A small-molecule ligand and the protein it binds are described below.
Small molecule (SMILES): C[C@@H](O)CCC[N+](C)(C)C

Sequence of chain 1.B:
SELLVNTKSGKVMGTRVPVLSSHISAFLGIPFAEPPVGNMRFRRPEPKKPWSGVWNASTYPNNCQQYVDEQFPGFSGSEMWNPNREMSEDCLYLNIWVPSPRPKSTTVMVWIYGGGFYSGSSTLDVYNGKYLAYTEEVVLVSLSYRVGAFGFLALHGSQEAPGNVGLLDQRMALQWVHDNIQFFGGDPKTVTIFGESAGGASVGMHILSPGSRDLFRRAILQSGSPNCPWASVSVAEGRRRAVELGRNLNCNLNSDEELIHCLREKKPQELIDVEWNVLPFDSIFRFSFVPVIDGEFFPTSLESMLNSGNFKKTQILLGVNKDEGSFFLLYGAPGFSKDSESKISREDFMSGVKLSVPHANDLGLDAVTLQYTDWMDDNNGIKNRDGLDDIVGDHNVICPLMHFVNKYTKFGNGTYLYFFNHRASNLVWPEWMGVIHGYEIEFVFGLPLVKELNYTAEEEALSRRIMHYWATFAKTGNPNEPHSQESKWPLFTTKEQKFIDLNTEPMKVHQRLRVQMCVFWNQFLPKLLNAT

Binding-site contacts:
Ligand atom C8 contacts residue TRP279 of chain 1.B at 3.5 Å (hydrophobic).
Ligand atom C5 contacts residue TRP279 of chain 1.B at 4.5 Å (hydrophobic).
Ligand atom C6 contacts residue PHE331 of chain 1.B at 4.4 Å (hydrophobic).
Ligand atom O7 contacts residue TYR121 of chain 1.B at 3.9 Å.
Ligand atom C4 contacts residue TRP279 of chain 1.B at 3.9 Å (hydrophobic).
Ligand atom C3 contacts residue TRP279 of chain 1.B at 3.9 Å (hydrophobic).
Ligand atom N1 contacts residue TRP279 of chain 1.B at 4.2 Å.
Ligand atom O7 contacts residue TYR334 of chain 1.B at 3.6 Å.
Ligand atom C3 contacts residue TYR70 of chain 1.B at 3.9 Å (hydrophobic).
Ligand atom C10 contacts residue TYR70 of chain 1.B at 4.0 Å (hydrophobic).
Ligand atom C6 contacts residue TYR121 of chain 1.B at 3.8 Å (hydrophobic).
Ligand atom C5 contacts residue TYR121 of chain 1.B at 3.8 Å (hydrophobic).
Ligand atom C10 contacts residue TRP279 of chain 1.B at 3.5 Å (hydrophobic).
Ligand atom C2 contacts residue TYR70 of chain 1.B at 3.9 Å (hydrophobic).